Sequence of chain 2.B:
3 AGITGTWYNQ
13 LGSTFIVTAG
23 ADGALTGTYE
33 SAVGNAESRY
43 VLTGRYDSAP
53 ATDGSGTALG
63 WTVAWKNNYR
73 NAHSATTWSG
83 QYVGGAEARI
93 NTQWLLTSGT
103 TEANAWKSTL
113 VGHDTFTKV

This small molecule binds to this protein.
Small molecule (SMILES): O=C(O)c1ccccc1/N=N/c1ccc(O)cc1

Binding-site contacts:
Ligand atom O contacts residue TYR31 of chain 2.B at 2.6 Å (h-bond).
Ligand atom C3' contacts residue VAL35 of chain 2.B at 3.1 Å (hydrophobic).
Ligand atom OXT contacts residue SER33 of chain 2.B at 2.2 Å (h-bond).
Ligand atom C3' contacts residue SER33 of chain 2.B at 3.5 Å.
Ligand atom OXT contacts residue SER15 of chain 2.B at 2.9 Å (h-bond).
Ligand atom O4' contacts residue ASN37 of chain 2.B at 1.9 Å (h-bond).
Ligand atom OXT contacts residue TYR31 of chain 2.B at 3.7 Å.
Ligand atom C2 contacts residue TYR31 of chain 2.B at 4.0 Å (hydrophobic).
Ligand atom O contacts residue ASN11 of chain 2.B at 2.7 Å (h-bond).
Ligand atom C4' contacts residue ALA38 of chain 2.B at 3.4 Å (hydrophobic).
Ligand atom C3 contacts residue TRP80 of chain 2.B at 3.7 Å (hydrophobic).
Ligand atom C5 contacts residue TRP96 of chain 2.B at 3.1 Å (hydrophobic).
Ligand atom C contacts residue SER15 of chain 2.B at 3.1 Å.
Ligand atom C2' contacts residue SER33 of chain 2.B at 2.9 Å.
Ligand atom C4 contacts residue TRP96 of chain 2.B at 3.1 Å (hydrophobic).
Ligand atom C4 contacts residue TRP80 of chain 2.B at 3.7 Å (hydrophobic).
Ligand atom C1' contacts residue VAL35 of chain 2.B at 3.7 Å (hydrophobic).
Ligand atom C3' contacts residue ALA38 of chain 2.B at 2.9 Å (hydrophobic).
Ligand atom N1 contacts residue SER33 of chain 2.B at 3.5 Å (h-bond).
Ligand atom C3' contacts residue ASN37 of chain 2.B at 3.9 Å.
Ligand atom O contacts residue SER15 of chain 2.B at 2.6 Å (h-bond).
Ligand atom C3' contacts residue GLY36 of chain 2.B at 3.9 Å.
Ligand atom C3 contacts residue TYR31 of chain 2.B at 3.9 Å (hydrophobic).
Ligand atom C6 contacts residue TRP108 of chain 1.A at 3.9 Å (hydrophobic).
Ligand atom C contacts residue SER33 of chain 2.B at 3.6 Å.
Ligand atom C3' contacts residue TRP67 of chain 2.B at 3.8 Å (hydrophobic).
Ligand atom C2' contacts residue TRP67 of chain 2.B at 3.9 Å (hydrophobic).
Ligand atom C2' contacts residue VAL35 of chain 2.B at 2.9 Å (hydrophobic).
Ligand atom C3 contacts residue ASP116 of chain 2.B at 2.8 Å.
Ligand atom N1 contacts residue TRP67 of chain 2.B at 3.9 Å.
Ligand atom C4' contacts residue ASN37 of chain 2.B at 3.3 Å.
Ligand atom C4' contacts residue GLY36 of chain 2.B at 3.8 Å.
Ligand atom C contacts residue ASN11 of chain 2.B at 3.9 Å.
Ligand atom C3 contacts residue ASN11 of chain 2.B at 3.8 Å.
Ligand atom C contacts residue TYR31 of chain 2.B at 3.4 Å (hydrophobic).
Ligand atom O4' contacts residue GLY36 of chain 2.B at 3.9 Å.
Ligand atom N1' contacts residue TRP108 of chain 1.A at 3.7 Å.
Ligand atom O4' contacts residue ALA38 of chain 2.B at 2.8 Å (h-bond).
Ligand atom C4 contacts residue ASP116 of chain 2.B at 3.1 Å.
Ligand atom C5' contacts residue ASN37 of chain 2.B at 3.8 Å.

Sequence of chain 1.A:
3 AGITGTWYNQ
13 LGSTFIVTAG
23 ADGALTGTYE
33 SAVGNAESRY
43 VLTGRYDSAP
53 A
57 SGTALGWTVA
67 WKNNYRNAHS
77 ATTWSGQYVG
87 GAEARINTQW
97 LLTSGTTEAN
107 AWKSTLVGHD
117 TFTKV